Sequence of chain 51.H:
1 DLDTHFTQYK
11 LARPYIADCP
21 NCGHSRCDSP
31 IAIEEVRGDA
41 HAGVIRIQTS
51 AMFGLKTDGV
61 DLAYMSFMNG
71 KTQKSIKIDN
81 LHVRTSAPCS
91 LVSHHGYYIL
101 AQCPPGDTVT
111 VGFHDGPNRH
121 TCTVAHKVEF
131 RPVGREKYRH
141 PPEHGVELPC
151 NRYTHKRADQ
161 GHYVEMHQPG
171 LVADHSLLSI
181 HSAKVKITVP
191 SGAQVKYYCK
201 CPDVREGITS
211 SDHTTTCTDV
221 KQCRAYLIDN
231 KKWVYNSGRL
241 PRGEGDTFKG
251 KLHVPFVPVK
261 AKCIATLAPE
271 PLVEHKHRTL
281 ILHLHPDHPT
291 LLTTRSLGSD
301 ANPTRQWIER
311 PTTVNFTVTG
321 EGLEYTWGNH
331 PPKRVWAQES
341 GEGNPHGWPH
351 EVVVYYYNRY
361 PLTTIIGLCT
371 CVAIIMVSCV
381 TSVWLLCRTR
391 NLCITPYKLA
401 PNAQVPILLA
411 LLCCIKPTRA

The protein below binds the small molecule below.
Small molecule (SMILES): CC(=O)N[C@@H]1[C@@H](O)[C@H](O)[C@@H](CO)O[C@H]1O

Binding-site contacts:
Ligand atom O5 contacts residue ASN315 of chain 51.H at 2.4 Å (h-bond).
Ligand atom C8 contacts residue ILE281 of chain 51.H at 4.5 Å (hydrophobic).
Ligand atom C1 contacts residue ASN315 of chain 51.H at 1.4 Å.
Ligand atom C4 contacts residue ASN315 of chain 51.H at 4.3 Å.
Ligand atom N2 contacts residue ASN315 of chain 51.H at 2.8 Å (h-bond).
Ligand atom C6 contacts residue ASN315 of chain 51.H at 4.5 Å.
Ligand atom C2 contacts residue ASN315 of chain 51.H at 2.5 Å.
Ligand atom C1 contacts residue VAL314 of chain 51.H at 4.4 Å (hydrophobic).
Ligand atom C6 contacts residue THR313 of chain 51.H at 4.5 Å.
Ligand atom O5 contacts residue THR313 of chain 51.H at 4.3 Å.
Ligand atom C7 contacts residue ASN315 of chain 51.H at 3.3 Å.
Ligand atom O5 contacts residue VAL314 of chain 51.H at 3.8 Å.
Ligand atom C8 contacts residue ASN315 of chain 51.H at 3.5 Å.
Ligand atom C5 contacts residue ASN315 of chain 51.H at 3.7 Å.
Ligand atom C3 contacts residue ASN315 of chain 51.H at 3.8 Å.
Ligand atom O7 contacts residue ASN315 of chain 51.H at 4.2 Å.